Sequence of chain 1.A:
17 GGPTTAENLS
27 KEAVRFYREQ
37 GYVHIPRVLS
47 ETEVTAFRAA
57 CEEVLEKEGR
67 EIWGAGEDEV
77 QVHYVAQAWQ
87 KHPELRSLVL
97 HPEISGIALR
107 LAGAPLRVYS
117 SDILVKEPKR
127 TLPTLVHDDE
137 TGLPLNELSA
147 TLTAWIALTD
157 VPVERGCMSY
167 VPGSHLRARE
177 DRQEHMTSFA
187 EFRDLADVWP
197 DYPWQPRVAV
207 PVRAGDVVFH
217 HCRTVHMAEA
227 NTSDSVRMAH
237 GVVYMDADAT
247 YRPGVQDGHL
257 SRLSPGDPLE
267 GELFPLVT

This protein binds this small molecule.
Small molecule (SMILES): O=C(O)CCC(=O)C(=O)O

Binding-site contacts:
Ligand atom O4 contacts residue VAL78 of chain 1.A at 3.6 Å.
Ligand atom C1 contacts residue ASP135 of chain 1.A at 4.0 Å.
Ligand atom O2 contacts residue HIS216 of chain 1.A at 3.4 Å (h-bond).
Ligand atom C4 contacts residue MET164 of chain 1.A at 4.1 Å (hydrophobic).
Ligand atom O2 contacts residue ASP135 of chain 1.A at 2.8 Å (salt-bridge).
Ligand atom O3 contacts residue LEU120 of chain 1.A at 3.9 Å.
Ligand atom O4 contacts residue THR130 of chain 1.A at 2.8 Å (h-bond).
Ligand atom C5 contacts residue MET164 of chain 1.A at 4.0 Å (hydrophobic).
Ligand atom C5 contacts residue THR130 of chain 1.A at 3.8 Å.
Ligand atom C1 contacts residue HIS222 of chain 1.A at 3.6 Å.
Ligand atom C4 contacts residue TRP69 of chain 1.A at 3.9 Å (hydrophobic).
Ligand atom O3 contacts residue ARG233 of chain 1.A at 2.6 Å (salt-bridge).
Ligand atom O5 contacts residue HIS222 of chain 1.A at 3.0 Å (h-bond).
Ligand atom O1 contacts residue THR149 of chain 1.A at 3.9 Å.
Ligand atom O4 contacts residue LYS122 of chain 1.A at 3.5 Å.
Ligand atom C5 contacts residue TRP151 of chain 1.A at 4.0 Å (hydrophobic).
Ligand atom C2 contacts residue HIS133 of chain 1.A at 4.2 Å.
Ligand atom C3 contacts residue MET164 of chain 1.A at 3.8 Å (hydrophobic).
Ligand atom O4 contacts residue ARG233 of chain 1.A at 3.1 Å (salt-bridge).
Ligand atom O1 contacts residue HIS216 of chain 1.A at 3.7 Å.
Ligand atom O1 contacts residue TRP151 of chain 1.A at 3.4 Å.
Ligand atom O5 contacts residue HIS133 of chain 1.A at 3.0 Å (h-bond).
Ligand atom O5 contacts residue TRP69 of chain 1.A at 3.6 Å.
Ligand atom O4 contacts residue ALA224 of chain 1.A at 3.5 Å.
Ligand atom C5 contacts residue ARG233 of chain 1.A at 3.5 Å.
Ligand atom O5 contacts residue ASP135 of chain 1.A at 4.0 Å.
Ligand atom O5 contacts residue FE1 of chain 1.G at 2.1 Å.
Ligand atom C1 contacts residue HIS216 of chain 1.A at 3.8 Å.
Ligand atom O3 contacts residue TRP151 of chain 1.A at 3.1 Å (h-bond).
Ligand atom O2 contacts residue HIS222 of chain 1.A at 3.0 Å (h-bond).
Ligand atom O2 contacts residue HIS133 of chain 1.A at 4.0 Å.
Ligand atom C2 contacts residue FE1 of chain 1.G at 2.9 Å.
Ligand atom C1 contacts residue FE1 of chain 1.G at 2.8 Å.
Ligand atom C3 contacts residue TRP151 of chain 1.A at 3.7 Å (hydrophobic).
Ligand atom C4 contacts residue THR130 of chain 1.A at 3.8 Å.
Ligand atom O2 contacts residue FE1 of chain 1.G at 1.9 Å.
Ligand atom O1 contacts residue FE1 of chain 1.G at 4.0 Å.
Ligand atom C5 contacts residue VAL78 of chain 1.A at 4.0 Å (hydrophobic).
Ligand atom C2 contacts residue MET164 of chain 1.A at 4.0 Å (hydrophobic).
Ligand atom C2 contacts residue HIS222 of chain 1.A at 3.7 Å.